Sequence of chain 1.B:
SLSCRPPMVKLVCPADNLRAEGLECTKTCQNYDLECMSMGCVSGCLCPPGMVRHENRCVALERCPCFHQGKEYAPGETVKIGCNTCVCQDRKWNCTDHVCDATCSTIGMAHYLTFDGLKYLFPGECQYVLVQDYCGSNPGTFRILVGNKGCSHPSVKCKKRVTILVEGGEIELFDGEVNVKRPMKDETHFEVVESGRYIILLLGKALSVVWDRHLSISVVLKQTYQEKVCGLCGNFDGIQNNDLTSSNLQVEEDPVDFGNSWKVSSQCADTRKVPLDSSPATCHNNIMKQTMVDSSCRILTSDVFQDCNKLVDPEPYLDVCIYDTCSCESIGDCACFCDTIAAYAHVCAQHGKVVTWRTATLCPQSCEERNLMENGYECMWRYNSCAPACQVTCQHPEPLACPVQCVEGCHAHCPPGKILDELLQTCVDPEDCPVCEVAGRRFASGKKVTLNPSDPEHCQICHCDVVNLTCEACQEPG

This protein binds this small molecule.
Small molecule (SMILES): CC(=O)N[C@@H]1[C@@H](O)[C@H](O)[C@@H](CO)O[C@H]1O

Binding-site contacts:
Ligand atom C7 contacts residue VAL466 of chain 1.B at 4.2 Å (hydrophobic).
Ligand atom O5 contacts residue THR470 of chain 1.B at 3.5 Å.
Ligand atom C7 contacts residue ASN468 of chain 1.B at 3.4 Å.
Ligand atom O7 contacts residue ASN468 of chain 1.B at 3.3 Å (h-bond).
Ligand atom C6 contacts residue THR470 of chain 1.B at 3.9 Å.
Ligand atom C8 contacts residue ASN468 of chain 1.B at 4.2 Å.
Ligand atom C3 contacts residue ASN468 of chain 1.B at 3.8 Å.
Ligand atom C1 contacts residue ASP465 of chain 1.B at 4.2 Å.
Ligand atom C2 contacts residue ASN468 of chain 1.B at 2.5 Å.
Ligand atom O7 contacts residue ASP465 of chain 1.B at 3.5 Å.
Ligand atom O5 contacts residue ASP465 of chain 1.B at 4.1 Å.
Ligand atom C8 contacts residue VAL466 of chain 1.B at 3.6 Å (hydrophobic).
Ligand atom C2 contacts residue ASP465 of chain 1.B at 4.1 Å.
Ligand atom C4 contacts residue ASN468 of chain 1.B at 4.2 Å.
Ligand atom C6 contacts residue GLU472 of chain 1.B at 4.3 Å.
Ligand atom O6 contacts residue GLU472 of chain 1.B at 3.9 Å.
Ligand atom O5 contacts residue ASN468 of chain 1.B at 2.3 Å (h-bond).
Ligand atom C1 contacts residue ASN468 of chain 1.B at 1.4 Å.
Ligand atom C1 contacts residue THR470 of chain 1.B at 3.6 Å.
Ligand atom N2 contacts residue ASN468 of chain 1.B at 3.0 Å (h-bond).
Ligand atom O6 contacts residue THR470 of chain 1.B at 2.8 Å (h-bond).
Ligand atom C5 contacts residue ASN468 of chain 1.B at 3.6 Å.
Ligand atom C5 contacts residue THR470 of chain 1.B at 4.0 Å.
Ligand atom O7 contacts residue VAL466 of chain 1.B at 3.9 Å.